Binding-site contacts:
Ligand atom N8 contacts residue THR58 of chain 2.A at 3.2 Å (h-bond).
Ligand atom O6 contacts residue PHE160 of chain 1.A at 3.9 Å.
Ligand atom N1 contacts residue PHE160 of chain 1.A at 3.5 Å.
Ligand atom C4 contacts residue PHE160 of chain 1.A at 3.3 Å (hydrophobic).
Ligand atom N7 contacts residue PHE160 of chain 1.A at 3.5 Å.
Ligand atom N3 contacts residue PHE160 of chain 1.A at 3.7 Å.
Ligand atom O6 contacts residue THR58 of chain 2.A at 3.8 Å.
Ligand atom N3 contacts residue ARG177 of chain 1.A at 3.1 Å (salt-bridge).
Ligand atom N8 contacts residue LEU171 of chain 1.A at 3.7 Å.
Ligand atom O6 contacts residue TYR9 of chain 2.A at 3.8 Å.
Ligand atom N7 contacts residue ALA57 of chain 2.A at 3.5 Å.
Ligand atom C6 contacts residue PHE160 of chain 1.A at 3.4 Å (hydrophobic).
Ligand atom C2 contacts residue GLN229 of chain 1.A at 3.7 Å.
Ligand atom O2 contacts residue VAL228 of chain 1.A at 2.9 Å (h-bond).
Ligand atom N8 contacts residue ASP59 of chain 2.A at 3.8 Å.
Ligand atom C6 contacts residue GLN229 of chain 1.A at 3.7 Å.
Ligand atom N9 contacts residue PHE160 of chain 1.A at 3.4 Å.
Ligand atom N9 contacts residue ARG177 of chain 1.A at 4.0 Å.
Ligand atom O2 contacts residue PHE160 of chain 1.A at 3.9 Å.
Ligand atom N9 contacts residue THR58 of chain 2.A at 3.9 Å.
Ligand atom O2 contacts residue SER227 of chain 1.A at 3.5 Å.
Ligand atom O6 contacts residue GLN229 of chain 1.A at 2.8 Å (h-bond).
Ligand atom C5 contacts residue PHE160 of chain 1.A at 3.2 Å (hydrophobic).
Ligand atom O6 contacts residue ILE55 of chain 2.A at 3.4 Å.
Ligand atom C4 contacts residue ARG177 of chain 1.A at 3.8 Å.
Ligand atom C2 contacts residue VAL228 of chain 1.A at 4.0 Å (hydrophobic).
Ligand atom O2 contacts residue ASN255 of chain 1.A at 4.0 Å.
Ligand atom C4 contacts residue ASN255 of chain 1.A at 3.8 Å.
Ligand atom C2 contacts residue ARG177 of chain 1.A at 3.6 Å.
Ligand atom C5 contacts residue THR58 of chain 2.A at 3.9 Å.
Ligand atom O2 contacts residue ARG177 of chain 1.A at 2.9 Å (salt-bridge).
Ligand atom C2 contacts residue ASN255 of chain 1.A at 3.9 Å.
Ligand atom N7 contacts residue THR58 of chain 2.A at 2.8 Å (h-bond).
Ligand atom N9 contacts residue LEU171 of chain 1.A at 3.9 Å.
Ligand atom C2 contacts residue PHE160 of chain 1.A at 3.6 Å (hydrophobic).
Ligand atom O2 contacts residue GLN229 of chain 1.A at 3.7 Å.
Ligand atom N8 contacts residue PHE160 of chain 1.A at 3.5 Å.
Ligand atom N1 contacts residue GLN229 of chain 1.A at 2.9 Å (h-bond).
Ligand atom N8 contacts residue ALA57 of chain 2.A at 3.9 Å.
Ligand atom N3 contacts residue ASN255 of chain 1.A at 3.2 Å (h-bond).

Sequence of chain 2.A:
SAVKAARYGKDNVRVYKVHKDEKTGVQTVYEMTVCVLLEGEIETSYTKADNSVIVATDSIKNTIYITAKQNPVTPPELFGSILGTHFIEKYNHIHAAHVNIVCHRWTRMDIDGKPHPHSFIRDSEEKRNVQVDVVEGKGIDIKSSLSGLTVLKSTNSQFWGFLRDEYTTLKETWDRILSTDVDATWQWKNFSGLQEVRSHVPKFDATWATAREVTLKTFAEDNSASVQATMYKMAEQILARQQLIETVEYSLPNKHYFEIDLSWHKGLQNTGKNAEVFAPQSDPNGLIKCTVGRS

The protein below binds the small molecule below.
Small molecule (SMILES): O=c1[nH]c(=O)c2nn[nH]c2[nH]1

Sequence of chain 1.A:
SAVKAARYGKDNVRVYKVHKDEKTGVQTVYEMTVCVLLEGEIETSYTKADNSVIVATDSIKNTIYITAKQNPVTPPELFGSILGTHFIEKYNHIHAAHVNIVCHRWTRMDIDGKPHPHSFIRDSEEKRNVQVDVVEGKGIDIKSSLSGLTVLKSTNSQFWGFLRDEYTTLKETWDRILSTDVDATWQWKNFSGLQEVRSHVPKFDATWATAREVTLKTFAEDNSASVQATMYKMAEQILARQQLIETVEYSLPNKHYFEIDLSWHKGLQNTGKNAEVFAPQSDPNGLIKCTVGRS